Sequence of chain 23.A:
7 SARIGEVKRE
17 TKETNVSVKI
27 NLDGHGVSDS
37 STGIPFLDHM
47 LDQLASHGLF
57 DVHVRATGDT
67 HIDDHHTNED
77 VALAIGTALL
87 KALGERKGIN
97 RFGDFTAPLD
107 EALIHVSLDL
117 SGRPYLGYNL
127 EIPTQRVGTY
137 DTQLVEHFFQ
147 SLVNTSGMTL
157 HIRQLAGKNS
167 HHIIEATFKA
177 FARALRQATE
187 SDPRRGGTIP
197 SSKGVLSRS

Sequence of chain 1.A:
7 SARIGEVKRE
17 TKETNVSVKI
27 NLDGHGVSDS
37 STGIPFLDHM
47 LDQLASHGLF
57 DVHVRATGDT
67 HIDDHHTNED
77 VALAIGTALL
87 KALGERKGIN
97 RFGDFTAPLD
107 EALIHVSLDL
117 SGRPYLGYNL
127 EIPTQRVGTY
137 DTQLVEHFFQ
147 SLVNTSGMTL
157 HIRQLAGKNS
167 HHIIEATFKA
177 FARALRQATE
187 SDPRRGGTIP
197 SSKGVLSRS

Binding-site contacts:
Ligand atom C5 contacts residue HIS167 of chain 23.A at 3.3 Å.
Ligand atom O13 contacts residue HIS72 of chain 1.A at 3.1 Å (h-bond).
Ligand atom N4 contacts residue HIS168 of chain 23.A at 3.3 Å (h-bond).
Ligand atom N1 contacts residue HIS167 of chain 23.A at 3.1 Å (h-bond).
Ligand atom O10 contacts residue ARG119 of chain 13.A at 3.0 Å (salt-bridge).
Ligand atom C5 contacts residue HIS168 of chain 23.A at 3.9 Å.
Ligand atom C7 contacts residue GLU171 of chain 23.A at 3.5 Å.
Ligand atom P9 contacts residue ARG97 of chain 13.A at 3.7 Å.
Ligand atom O13 contacts residue GLU171 of chain 23.A at 3.5 Å (salt-bridge).
Ligand atom N4 contacts residue HIS71 of chain 1.A at 3.0 Å (h-bond).
Ligand atom C7 contacts residue MN1 of chain 13.C at 3.5 Å.
Ligand atom C5 contacts residue HIS71 of chain 1.A at 3.2 Å.
Ligand atom C5 contacts residue HIS72 of chain 1.A at 3.6 Å.
Ligand atom N4 contacts residue MN1 of chain 13.B at 2.2 Å.
Ligand atom O11 contacts residue LYS199 of chain 13.A at 2.7 Å (salt-bridge).
Ligand atom C3 contacts residue LEU105 of chain 23.A at 3.8 Å (hydrophobic).
Ligand atom O11 contacts residue ARG119 of chain 13.A at 2.8 Å (salt-bridge).
Ligand atom C3 contacts residue MN1 of chain 13.B at 3.2 Å.
Ligand atom O10 contacts residue LYS175 of chain 23.A at 2.7 Å (salt-bridge).
Ligand atom C5 contacts residue MN1 of chain 13.B at 3.3 Å.
Ligand atom O12 contacts residue ARG97 of chain 13.A at 2.8 Å (salt-bridge).
Ligand atom N2 contacts residue MN1 of chain 13.C at 3.2 Å.
Ligand atom C6 contacts residue GLU171 of chain 23.A at 3.1 Å.
Ligand atom O10 contacts residue ARG97 of chain 13.A at 2.8 Å (salt-bridge).
Ligand atom O13 contacts residue HIS45 of chain 23.A at 3.3 Å (h-bond).
Ligand atom N1 contacts residue HIS72 of chain 1.A at 3.3 Å (h-bond).
Ligand atom C6 contacts residue MN1 of chain 13.C at 3.5 Å.
Ligand atom N1 contacts residue GLU171 of chain 23.A at 3.1 Å (salt-bridge).
Ligand atom N4 contacts residue GLU75 of chain 1.A at 3.1 Å (salt-bridge).
Ligand atom C3 contacts residue GLU75 of chain 1.A at 3.8 Å.
Ligand atom P9 contacts residue ARG119 of chain 13.A at 3.9 Å.
Ligand atom N2 contacts residue GLU171 of chain 23.A at 3.8 Å.
Ligand atom C5 contacts residue MN1 of chain 13.C at 3.3 Å.
Ligand atom N1 contacts residue MN1 of chain 13.C at 2.3 Å.
Ligand atom P9 contacts residue SER197 of chain 13.A at 3.8 Å.
Ligand atom O12 contacts residue SER197 of chain 13.A at 2.6 Å (h-bond).
Ligand atom O13 contacts residue MN1 of chain 13.C at 2.4 Å.
Ligand atom O13 contacts residue GLU19 of chain 1.A at 2.7 Å (salt-bridge).
Ligand atom C8 contacts residue GLU171 of chain 23.A at 3.5 Å.
Ligand atom C7 contacts residue GLU19 of chain 1.A at 3.4 Å.

Sequence of chain 13.A:
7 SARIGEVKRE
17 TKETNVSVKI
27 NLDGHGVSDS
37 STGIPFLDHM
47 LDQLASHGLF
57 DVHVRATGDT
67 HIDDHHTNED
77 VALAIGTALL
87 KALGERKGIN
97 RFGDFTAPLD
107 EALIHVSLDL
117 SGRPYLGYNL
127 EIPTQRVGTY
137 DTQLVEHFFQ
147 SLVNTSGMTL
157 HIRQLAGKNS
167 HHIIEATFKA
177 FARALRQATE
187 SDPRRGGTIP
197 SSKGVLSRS

The protein below binds the small molecule below.
Small molecule (SMILES): O=P(O)(O)C[C@@H](O)Cn1cncn1